Binding-site contacts:
Ligand atom C2 contacts residue ASN86 of chain 1.A at 2.5 Å.
Ligand atom C1 contacts residue GLN64 of chain 1.A at 4.1 Å.
Ligand atom C8 contacts residue GLN84 of chain 1.A at 3.3 Å.
Ligand atom O7 contacts residue HIS178 of chain 1.A at 4.2 Å.
Ligand atom C1 contacts residue ASN86 of chain 1.A at 1.5 Å.
Ligand atom O5 contacts residue ASN86 of chain 1.A at 2.3 Å (h-bond).
Ligand atom O7 contacts residue ASN86 of chain 1.A at 3.7 Å.
Ligand atom C3 contacts residue ASN86 of chain 1.A at 3.8 Å.
Ligand atom N2 contacts residue GLN64 of chain 1.A at 3.6 Å.
Ligand atom N2 contacts residue ASN86 of chain 1.A at 3.0 Å (h-bond).
Ligand atom C7 contacts residue GLN84 of chain 1.A at 3.9 Å.
Ligand atom N2 contacts residue GLN84 of chain 1.A at 3.8 Å.
Ligand atom C5 contacts residue ASN86 of chain 1.A at 3.6 Å.
Ligand atom C3 contacts residue GLN64 of chain 1.A at 4.2 Å.
Ligand atom C7 contacts residue ASN86 of chain 1.A at 3.6 Å.
Ligand atom C4 contacts residue ASN86 of chain 1.A at 4.2 Å.
Ligand atom C2 contacts residue GLN64 of chain 1.A at 4.2 Å.

Sequence of chain 1.A:
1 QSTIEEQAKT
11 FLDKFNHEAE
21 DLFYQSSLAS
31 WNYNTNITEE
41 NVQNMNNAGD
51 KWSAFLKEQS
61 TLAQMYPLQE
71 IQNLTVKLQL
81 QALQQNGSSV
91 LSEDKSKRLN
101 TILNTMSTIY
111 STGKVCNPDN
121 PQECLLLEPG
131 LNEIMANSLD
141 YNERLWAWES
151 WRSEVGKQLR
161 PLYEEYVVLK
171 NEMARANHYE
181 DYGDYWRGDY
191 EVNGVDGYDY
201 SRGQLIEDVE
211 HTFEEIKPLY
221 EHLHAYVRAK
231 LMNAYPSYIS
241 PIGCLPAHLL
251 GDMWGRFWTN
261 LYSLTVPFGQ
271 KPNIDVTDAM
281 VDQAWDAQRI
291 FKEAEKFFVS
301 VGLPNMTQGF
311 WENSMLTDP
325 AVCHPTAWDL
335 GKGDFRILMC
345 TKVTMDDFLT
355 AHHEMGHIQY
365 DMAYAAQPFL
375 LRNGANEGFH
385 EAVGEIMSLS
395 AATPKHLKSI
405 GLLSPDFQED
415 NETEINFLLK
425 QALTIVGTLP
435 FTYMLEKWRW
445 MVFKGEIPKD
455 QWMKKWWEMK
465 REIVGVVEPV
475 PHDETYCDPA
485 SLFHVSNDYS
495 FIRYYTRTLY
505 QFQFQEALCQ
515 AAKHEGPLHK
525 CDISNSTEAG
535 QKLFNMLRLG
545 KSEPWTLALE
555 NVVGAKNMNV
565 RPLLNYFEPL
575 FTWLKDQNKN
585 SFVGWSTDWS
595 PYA

A small-molecule ligand and the protein it binds are described below.
Small molecule (SMILES): CC(=O)N[C@@H]1[C@@H](O)[C@H](O)[C@@H](CO)O[C@H]1O